Binding-site contacts:
Ligand atom C5 contacts residue THR460 of chain 1.B at 4.2 Å.
Ligand atom N1 contacts residue PHE344 of chain 1.B at 3.4 Å.
Ligand atom C6 contacts residue ARG310 of chain 1.B at 4.2 Å.
Ligand atom N7 contacts residue PHE459 of chain 1.B at 3.7 Å.
Ligand atom N7 contacts residue ARG310 of chain 1.B at 4.3 Å.
Ligand atom C2 contacts residue PHE344 of chain 1.B at 3.3 Å (hydrophobic).
Ligand atom C4 contacts residue PHE344 of chain 1.B at 3.5 Å (hydrophobic).
Ligand atom C8 contacts residue THR460 of chain 1.B at 3.3 Å.
Ligand atom C8 contacts residue PRO306 of chain 1.B at 3.7 Å (hydrophobic).
Ligand atom C6 contacts residue PHE459 of chain 1.B at 3.8 Å (hydrophobic).
Ligand atom C4 contacts residue PHE459 of chain 1.B at 3.4 Å (hydrophobic).
Ligand atom N9 contacts residue PHE459 of chain 1.B at 3.8 Å.
Ligand atom C2 contacts residue MOM1 of chain 1.O at 3.9 Å.
Ligand atom C6 contacts residue PHE344 of chain 1.B at 3.3 Å (hydrophobic).
Ligand atom N1 contacts residue PHE459 of chain 1.B at 4.0 Å.
Ligand atom C5 contacts residue PHE459 of chain 1.B at 3.4 Å (hydrophobic).
Ligand atom C2 contacts residue GLU232 of chain 1.B at 3.2 Å.
Ligand atom N9 contacts residue LEU461 of chain 1.B at 4.0 Å.
Ligand atom N9 contacts residue LEU464 of chain 1.B at 4.1 Å.
Ligand atom N1 contacts residue ALA529 of chain 1.B at 3.7 Å.
Ligand atom O6 contacts residue ARG310 of chain 1.B at 3.0 Å (salt-bridge).
Ligand atom N7 contacts residue LEU461 of chain 1.B at 4.0 Å.
Ligand atom C5 contacts residue PHE344 of chain 1.B at 3.4 Å (hydrophobic).
Ligand atom N3 contacts residue PHE344 of chain 1.B at 3.3 Å.
Ligand atom N3 contacts residue GLU232 of chain 1.B at 3.2 Å (salt-bridge).
Ligand atom C6 contacts residue ALA529 of chain 1.B at 3.6 Å (hydrophobic).
Ligand atom N9 contacts residue PRO306 of chain 1.B at 3.8 Å.
Ligand atom O6 contacts residue PHE344 of chain 1.B at 3.5 Å.
Ligand atom N3 contacts residue PHE459 of chain 1.B at 3.6 Å.
Ligand atom N9 contacts residue PHE344 of chain 1.B at 4.1 Å.
Ligand atom C2 contacts residue ALA528 of chain 1.B at 3.6 Å (hydrophobic).
Ligand atom C8 contacts residue LEU461 of chain 1.B at 3.3 Å (hydrophobic).
Ligand atom O6 contacts residue ALA529 of chain 1.B at 3.3 Å.
Ligand atom N7 contacts residue PHE344 of chain 1.B at 3.9 Å.
Ligand atom C2 contacts residue PHE459 of chain 1.B at 3.7 Å (hydrophobic).
Ligand atom N1 contacts residue ALA528 of chain 1.B at 4.0 Å.
Ligand atom C8 contacts residue PHE459 of chain 1.B at 4.1 Å (hydrophobic).
Ligand atom C8 contacts residue PHE344 of chain 1.B at 4.3 Å (hydrophobic).
Ligand atom N7 contacts residue THR460 of chain 1.B at 3.1 Å (h-bond).
Ligand atom N1 contacts residue MOM1 of chain 1.O at 3.4 Å (h-bond).

This small molecule binds to this protein.
Small molecule (SMILES): O=c1[nH]cnc2nc[nH]c12

Sequence of chain 1.B:
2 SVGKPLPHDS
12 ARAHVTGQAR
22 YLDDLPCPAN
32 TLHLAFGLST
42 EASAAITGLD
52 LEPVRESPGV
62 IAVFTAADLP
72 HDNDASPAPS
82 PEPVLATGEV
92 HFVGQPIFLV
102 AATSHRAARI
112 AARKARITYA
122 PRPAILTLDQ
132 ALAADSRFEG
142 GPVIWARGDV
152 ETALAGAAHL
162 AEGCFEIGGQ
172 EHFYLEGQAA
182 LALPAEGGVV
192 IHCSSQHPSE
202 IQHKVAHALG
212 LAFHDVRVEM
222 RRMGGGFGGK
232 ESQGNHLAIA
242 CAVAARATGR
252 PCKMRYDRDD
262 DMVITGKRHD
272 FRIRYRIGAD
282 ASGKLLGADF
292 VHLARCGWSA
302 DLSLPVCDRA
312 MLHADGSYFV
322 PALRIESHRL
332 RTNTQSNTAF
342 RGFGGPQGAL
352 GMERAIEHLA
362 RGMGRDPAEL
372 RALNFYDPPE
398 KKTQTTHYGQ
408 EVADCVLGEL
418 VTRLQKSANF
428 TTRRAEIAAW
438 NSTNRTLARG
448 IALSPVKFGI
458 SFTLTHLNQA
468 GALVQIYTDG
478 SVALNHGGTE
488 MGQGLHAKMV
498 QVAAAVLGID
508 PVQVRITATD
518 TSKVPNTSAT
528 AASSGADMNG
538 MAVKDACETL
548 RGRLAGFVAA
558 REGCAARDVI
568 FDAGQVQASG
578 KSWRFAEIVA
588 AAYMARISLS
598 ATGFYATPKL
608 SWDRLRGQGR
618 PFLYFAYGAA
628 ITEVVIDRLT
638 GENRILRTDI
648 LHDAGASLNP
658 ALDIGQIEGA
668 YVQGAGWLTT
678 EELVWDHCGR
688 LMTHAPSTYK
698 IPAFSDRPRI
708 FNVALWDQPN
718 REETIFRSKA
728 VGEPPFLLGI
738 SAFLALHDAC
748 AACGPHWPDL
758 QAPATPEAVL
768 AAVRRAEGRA